Sequence of chain 12.B:
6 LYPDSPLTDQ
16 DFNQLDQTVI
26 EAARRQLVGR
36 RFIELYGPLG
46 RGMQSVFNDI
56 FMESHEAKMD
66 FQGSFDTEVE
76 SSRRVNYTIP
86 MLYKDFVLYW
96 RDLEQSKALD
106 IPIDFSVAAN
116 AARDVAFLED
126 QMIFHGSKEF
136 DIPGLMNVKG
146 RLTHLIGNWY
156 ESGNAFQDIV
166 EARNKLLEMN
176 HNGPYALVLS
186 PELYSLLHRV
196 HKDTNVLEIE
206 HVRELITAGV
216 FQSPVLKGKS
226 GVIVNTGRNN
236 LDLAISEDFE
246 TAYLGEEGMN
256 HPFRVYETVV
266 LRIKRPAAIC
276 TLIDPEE

A protein and the small-molecule ligand that binds it are described below.
Small molecule (SMILES): CC[C@H](C)[C@H](NC(=O)[C@H](CC(C)C)NC(=O)[C@H](CO)NC(=O)CNC(=O)[C@@H](NC(=O)[C@@H](N)[C@@H](C)O)C(C)C)C(=O)N[C@H](C=O)CCC(N)=O

Binding-site contacts:
Ligand atom C contacts residue ARG29 of chain 12.B at 3.9 Å.
Ligand atom CD contacts residue GLU39 of chain 12.B at 3.2 Å.
Ligand atom O contacts residue ARG29 of chain 12.B at 3.2 Å (salt-bridge).
Ligand atom C contacts residue ARG35 of chain 12.B at 3.9 Å.
Ligand atom CD2 contacts residue LEU40 of chain 12.B at 4.1 Å (hydrophobic).
Ligand atom O contacts residue ARG35 of chain 12.B at 2.7 Å (salt-bridge).
Ligand atom OE1 contacts residue ARG36 of chain 12.B at 2.9 Å (salt-bridge).
Ligand atom CD1 contacts residue LEU40 of chain 12.B at 3.6 Å (hydrophobic).
Ligand atom CG2 contacts residue PRO43 of chain 12.B at 3.8 Å (hydrophobic).
Ligand atom N contacts residue PRO43 of chain 12.B at 4.0 Å.
Ligand atom CD1 contacts residue ARG35 of chain 12.B at 4.0 Å.
Ligand atom O contacts residue PRO43 of chain 12.B at 3.8 Å.
Ligand atom CA contacts residue ARG29 of chain 12.B at 4.1 Å.
Ligand atom CB contacts residue ASP243 of chain 12.B at 4.0 Å.
Ligand atom O contacts residue ARG35 of chain 12.B at 4.0 Å.
Ligand atom O contacts residue ASP243 of chain 12.B at 4.1 Å.
Ligand atom N contacts residue ARG35 of chain 12.B at 4.0 Å.
Ligand atom CG contacts residue ARG36 of chain 12.B at 3.8 Å.
Ligand atom OE1 contacts residue PHE37 of chain 12.B at 3.7 Å.
Ligand atom CD1 contacts residue ARG29 of chain 12.B at 3.5 Å.
Ligand atom NE2 contacts residue GLU39 of chain 12.B at 2.9 Å (salt-bridge).
Ligand atom CD contacts residue ARG36 of chain 12.B at 3.7 Å.
Ligand atom C contacts residue ASP243 of chain 12.B at 3.8 Å.
Ligand atom CG1 contacts residue ARG36 of chain 12.B at 4.0 Å.
Ligand atom CG2 contacts residue ARG36 of chain 12.B at 4.1 Å.
Ligand atom N contacts residue ASP243 of chain 12.B at 3.2 Å (salt-bridge).
Ligand atom CA contacts residue ASP243 of chain 12.B at 3.6 Å.
Ligand atom C contacts residue ASP243 of chain 12.B at 3.5 Å.
Ligand atom CG2 contacts residue ARG35 of chain 12.B at 3.4 Å.
Ligand atom O contacts residue GLU39 of chain 12.B at 3.0 Å (salt-bridge).
Ligand atom O contacts residue ILE25 of chain 12.B at 3.8 Å.
Ligand atom N contacts residue ARG29 of chain 12.B at 4.2 Å.
Ligand atom CA contacts residue ARG29 of chain 12.B at 3.8 Å.
Ligand atom CA contacts residue ASP243 of chain 12.B at 3.5 Å.
Ligand atom CG1 contacts residue ASP243 of chain 12.B at 3.2 Å.
Ligand atom C contacts residue GLU39 of chain 12.B at 3.6 Å.
Ligand atom CD1 contacts residue ARG36 of chain 12.B at 3.6 Å.
Ligand atom CB contacts residue ARG36 of chain 12.B at 3.4 Å.
Ligand atom OE1 contacts residue GLU39 of chain 12.B at 3.1 Å (salt-bridge).
Ligand atom N contacts residue ASP243 of chain 12.B at 2.6 Å (salt-bridge).